Binding-site contacts:
Ligand atom C18 contacts residue VAL179 of chain 2.C at 4.0 Å (hydrophobic).
Ligand atom O6 contacts residue GLY90 of chain 2.C at 3.7 Å.
Ligand atom C5 contacts residue THR177 of chain 2.C at 3.9 Å.
Ligand atom C3 contacts residue MET91 of chain 2.C at 4.0 Å (hydrophobic).
Ligand atom O6 contacts residue THR177 of chain 2.C at 2.6 Å (h-bond).
Ligand atom C13 contacts residue ASN44 of chain 2.C at 3.9 Å.
Ligand atom N1 contacts residue ALA48 of chain 2.C at 3.4 Å.
Ligand atom C15 contacts residue ASN44 of chain 2.C at 4.0 Å.
Ligand atom C12 contacts residue ASP47 of chain 2.C at 3.8 Å.
Ligand atom C13 contacts residue THR177 of chain 2.C at 3.9 Å.
Ligand atom C5 contacts residue MET91 of chain 2.C at 4.0 Å (hydrophobic).
Ligand atom O19 contacts residue LEU41 of chain 2.C at 3.7 Å.
Ligand atom C13 contacts residue ASP86 of chain 2.C at 3.4 Å.
Ligand atom O6 contacts residue MET91 of chain 2.C at 3.3 Å.
Ligand atom C9 contacts residue ASP86 of chain 2.C at 3.6 Å.
Ligand atom C2 contacts residue THR177 of chain 2.C at 3.5 Å.
Ligand atom C7 contacts residue ALA48 of chain 2.C at 3.8 Å (hydrophobic).
Ligand atom O14 contacts residue ASN44 of chain 2.C at 4.0 Å.
Ligand atom C9 contacts residue THR177 of chain 2.C at 3.6 Å.
Ligand atom C10 contacts residue MET91 of chain 2.C at 3.8 Å (hydrophobic).
Ligand atom O19 contacts residue VAL179 of chain 2.C at 3.5 Å.
Ligand atom C18 contacts residue ASN44 of chain 2.C at 3.6 Å.
Ligand atom C3 contacts residue ALA48 of chain 2.C at 3.6 Å (hydrophobic).
Ligand atom O14 contacts residue ALA48 of chain 2.C at 3.4 Å.
Ligand atom O14 contacts residue SER45 of chain 2.C at 3.9 Å.
Ligand atom C7 contacts residue ILE89 of chain 2.C at 3.9 Å (hydrophobic).
Ligand atom C13 contacts residue SER45 of chain 2.C at 3.9 Å.
Ligand atom O19 contacts residue ASN44 of chain 2.C at 3.6 Å.
Ligand atom C3 contacts residue GLY90 of chain 2.C at 3.6 Å.
Ligand atom C2 contacts residue ALA48 of chain 2.C at 4.0 Å (hydrophobic).
Ligand atom C8 contacts residue ALA48 of chain 2.C at 3.8 Å (hydrophobic).
Ligand atom C2 contacts residue MET91 of chain 2.C at 3.8 Å (hydrophobic).
Ligand atom C4 contacts residue ALA48 of chain 2.C at 3.6 Å (hydrophobic).
Ligand atom C16 contacts residue LYS51 of chain 2.C at 3.9 Å.
Ligand atom C11 contacts residue ILE89 of chain 2.C at 3.6 Å (hydrophobic).
Ligand atom C3 contacts residue ILE89 of chain 2.C at 3.8 Å (hydrophobic).
Ligand atom O14 contacts residue THR177 of chain 2.C at 3.4 Å.
Ligand atom O14 contacts residue ASP86 of chain 2.C at 2.6 Å (salt-bridge).
Ligand atom C11 contacts residue LYS51 of chain 2.C at 4.0 Å.
Ligand atom C4 contacts residue ASN44 of chain 2.C at 3.7 Å.

This protein binds this small molecule.
Small molecule (SMILES): O=C(c1ccc(O)cc1O)N1Cc2ccccc2C1

Sequence of chain 2.C:
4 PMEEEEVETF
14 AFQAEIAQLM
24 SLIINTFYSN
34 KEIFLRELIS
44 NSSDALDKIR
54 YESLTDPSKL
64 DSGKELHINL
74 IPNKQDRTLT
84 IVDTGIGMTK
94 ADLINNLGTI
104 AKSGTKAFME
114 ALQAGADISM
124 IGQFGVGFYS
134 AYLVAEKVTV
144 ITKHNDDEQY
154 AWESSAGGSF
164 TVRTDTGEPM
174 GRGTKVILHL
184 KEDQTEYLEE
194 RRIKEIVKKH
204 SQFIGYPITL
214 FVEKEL